Binding-site contacts:
Ligand atom C1 contacts residue ASN142 of chain 2.A at 3.0 Å.
Ligand atom N2 contacts residue ASN142 of chain 2.A at 3.5 Å (h-bond).
Ligand atom C2 contacts residue ASN142 of chain 2.A at 3.9 Å.
Ligand atom C5 contacts residue THR144 of chain 2.A at 3.9 Å.
Ligand atom O5 contacts residue THR144 of chain 2.A at 3.7 Å.
Ligand atom C5 contacts residue ASN142 of chain 2.A at 4.3 Å.
Ligand atom C1 contacts residue THR144 of chain 2.A at 3.5 Å.
Ligand atom O6 contacts residue ARG132 of chain 2.A at 3.5 Å (salt-bridge).
Ligand atom O7 contacts residue ASN142 of chain 2.A at 3.4 Å (h-bond).
Ligand atom C6 contacts residue ARG132 of chain 2.A at 3.9 Å.
Ligand atom C7 contacts residue ASN142 of chain 2.A at 3.3 Å.
Ligand atom C8 contacts residue ASN142 of chain 2.A at 3.8 Å.
Ligand atom C8 contacts residue TYR110 of chain 2.A at 4.1 Å (hydrophobic).
Ligand atom O5 contacts residue ASN142 of chain 2.A at 3.1 Å (h-bond).

This small molecule binds to this protein.
Small molecule (SMILES): CC(=O)N[C@@H]1[C@@H](O)[C@H](O)[C@@H](CO)O[C@H]1O

Sequence of chain 2.A:
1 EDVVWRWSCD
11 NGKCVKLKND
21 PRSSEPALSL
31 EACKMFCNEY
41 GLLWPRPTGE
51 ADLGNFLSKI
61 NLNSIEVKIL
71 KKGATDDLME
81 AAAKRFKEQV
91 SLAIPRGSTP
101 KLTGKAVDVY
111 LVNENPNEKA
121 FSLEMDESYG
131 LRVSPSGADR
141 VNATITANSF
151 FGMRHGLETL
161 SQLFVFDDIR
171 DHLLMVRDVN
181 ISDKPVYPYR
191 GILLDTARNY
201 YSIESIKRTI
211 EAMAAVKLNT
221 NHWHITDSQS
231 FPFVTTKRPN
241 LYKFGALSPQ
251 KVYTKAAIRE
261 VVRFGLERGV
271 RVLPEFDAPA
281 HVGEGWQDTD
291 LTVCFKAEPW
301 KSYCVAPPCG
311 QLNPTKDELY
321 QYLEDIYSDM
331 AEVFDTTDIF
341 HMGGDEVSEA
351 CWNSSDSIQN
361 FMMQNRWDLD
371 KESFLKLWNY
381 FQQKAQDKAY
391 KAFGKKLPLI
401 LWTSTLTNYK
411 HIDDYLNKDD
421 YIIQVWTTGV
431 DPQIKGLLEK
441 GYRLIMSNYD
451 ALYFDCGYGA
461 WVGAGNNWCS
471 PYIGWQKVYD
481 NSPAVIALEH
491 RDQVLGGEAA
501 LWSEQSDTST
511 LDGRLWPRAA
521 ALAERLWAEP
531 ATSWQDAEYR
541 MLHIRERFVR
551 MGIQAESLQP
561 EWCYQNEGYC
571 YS